Sequence of chain 1.B:
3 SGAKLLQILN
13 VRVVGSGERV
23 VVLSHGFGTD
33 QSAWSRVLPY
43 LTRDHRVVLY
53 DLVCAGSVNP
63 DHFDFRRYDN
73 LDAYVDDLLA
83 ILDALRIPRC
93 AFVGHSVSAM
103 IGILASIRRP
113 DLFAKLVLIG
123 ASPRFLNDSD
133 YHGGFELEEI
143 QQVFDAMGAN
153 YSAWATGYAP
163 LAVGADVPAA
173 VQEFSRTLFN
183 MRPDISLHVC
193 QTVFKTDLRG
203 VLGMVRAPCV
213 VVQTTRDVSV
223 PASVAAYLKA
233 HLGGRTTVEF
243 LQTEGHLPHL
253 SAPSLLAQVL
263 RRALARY

Binding-site contacts:
Ligand atom C10 contacts residue TYR160 of chain 1.B at 4.0 Å (hydrophobic).
Ligand atom C9 contacts residue SER98 of chain 1.B at 3.7 Å.
Ligand atom C7 contacts residue PHE29 of chain 1.B at 3.5 Å (hydrophobic).
Ligand atom C1 contacts residue TYR160 of chain 1.B at 3.8 Å (hydrophobic).
Ligand atom C6 contacts residue VAL195 of chain 1.B at 3.7 Å (hydrophobic).
Ligand atom C9 contacts residue HIS248 of chain 1.B at 3.4 Å.
Ligand atom C8 contacts residue PHE29 of chain 1.B at 3.9 Å (hydrophobic).
Ligand atom C5 contacts residue PHE29 of chain 1.B at 3.9 Å (hydrophobic).
Ligand atom C contacts residue SER221 of chain 1.B at 3.8 Å.
Ligand atom C8 contacts residue SER98 of chain 1.B at 3.9 Å.
Ligand atom C12 contacts residue TYR160 of chain 1.B at 4.0 Å (hydrophobic).
Ligand atom C9 contacts residue SER221 of chain 1.B at 3.9 Å.
Ligand atom C10 contacts residue PHE29 of chain 1.B at 3.9 Å (hydrophobic).
Ligand atom O contacts residue SER98 of chain 1.B at 2.8 Å (h-bond).
Ligand atom C6 contacts residue VAL99 of chain 1.B at 4.0 Å (hydrophobic).
Ligand atom C11 contacts residue VAL145 of chain 1.B at 4.1 Å (hydrophobic).
Ligand atom C contacts residue PHE137 of chain 1.B at 3.6 Å (hydrophobic).
Ligand atom C7 contacts residue SER98 of chain 1.B at 3.2 Å.
Ligand atom O1 contacts residue PHE127 of chain 1.B at 3.9 Å.
Ligand atom O2 contacts residue PHE137 of chain 1.B at 3.6 Å.
Ligand atom C5 contacts residue VAL195 of chain 1.B at 3.7 Å (hydrophobic).
Ligand atom O1 contacts residue SER221 of chain 1.B at 3.0 Å (h-bond).
Ligand atom C11 contacts residue TRP156 of chain 1.B at 3.7 Å (hydrophobic).
Ligand atom O2 contacts residue TYR160 of chain 1.B at 3.9 Å.
Ligand atom C13 contacts residue TYR160 of chain 1.B at 3.9 Å (hydrophobic).
Ligand atom C12 contacts residue VAL145 of chain 1.B at 3.6 Å (hydrophobic).
Ligand atom C12 contacts residue TRP156 of chain 1.B at 4.0 Å (hydrophobic).
Ligand atom C2 contacts residue TYR160 of chain 1.B at 3.8 Å (hydrophobic).
Ligand atom N1 contacts residue TYR160 of chain 1.B at 4.0 Å.
Ligand atom C5 contacts residue CYS192 of chain 1.B at 4.0 Å (hydrophobic).
Ligand atom O1 contacts residue HIS248 of chain 1.B at 3.3 Å (h-bond).
Ligand atom C11 contacts residue CYS192 of chain 1.B at 3.7 Å (hydrophobic).
Ligand atom O3 contacts residue VAL145 of chain 1.B at 3.0 Å.
Ligand atom O contacts residue HIS248 of chain 1.B at 2.6 Å (h-bond).
Ligand atom O contacts residue SER221 of chain 1.B at 4.0 Å.
Ligand atom C contacts residue PHE196 of chain 1.B at 3.9 Å (hydrophobic).
Ligand atom C10 contacts residue CYS192 of chain 1.B at 3.7 Å (hydrophobic).
Ligand atom C2 contacts residue PHE196 of chain 1.B at 4.0 Å (hydrophobic).
Ligand atom N contacts residue PHE196 of chain 1.B at 4.0 Å.
Ligand atom C6 contacts residue PHE29 of chain 1.B at 3.4 Å (hydrophobic).

A protein and the small-molecule ligand that binds it are described below.
Small molecule (SMILES): Cc1c(Nc2ccccc2C(=O)O)cccc1[N+](=O)[O-]